A protein and the small-molecule ligand that binds it are described below.
Small molecule (SMILES): O=c1[nH]c(=O)c2[nH+]cn([C@@H]3O[C@H](COP(=O)(O)O)[C@@H](O)[C@H]3O)c2[nH]1

Sequence of chain 1.E:
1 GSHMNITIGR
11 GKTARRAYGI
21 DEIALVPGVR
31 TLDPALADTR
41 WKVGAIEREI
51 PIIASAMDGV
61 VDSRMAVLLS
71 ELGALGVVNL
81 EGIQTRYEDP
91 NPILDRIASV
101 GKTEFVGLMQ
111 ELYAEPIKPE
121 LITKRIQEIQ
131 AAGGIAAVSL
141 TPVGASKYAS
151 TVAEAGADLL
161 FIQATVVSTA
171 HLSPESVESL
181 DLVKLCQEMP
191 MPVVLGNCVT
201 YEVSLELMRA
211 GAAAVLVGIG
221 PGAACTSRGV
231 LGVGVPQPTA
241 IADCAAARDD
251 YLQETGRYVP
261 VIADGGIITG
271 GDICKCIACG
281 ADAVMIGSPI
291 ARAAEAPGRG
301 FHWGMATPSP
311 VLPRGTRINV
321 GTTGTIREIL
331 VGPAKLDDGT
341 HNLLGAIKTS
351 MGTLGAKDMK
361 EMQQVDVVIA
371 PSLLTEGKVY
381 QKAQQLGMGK

Binding-site contacts:
Ligand atom C1' contacts residue IMP1 of chain 1.Q at 0.1 Å.
Ligand atom N1 contacts residue ARG314 of chain 1.E at 3.0 Å (salt-bridge).
Ligand atom C2' contacts residue IMP1 of chain 1.Q at 0.1 Å.
Ligand atom O1P contacts residue GLY222 of chain 1.E at 3.1 Å.
Ligand atom O3' contacts residue IMP1 of chain 1.Q at 0.2 Å (h-bond).
Ligand atom N3 contacts residue CYS225 of chain 1.E at 2.8 Å (h-bond).
Ligand atom O6 contacts residue IMP1 of chain 1.Q at 0.3 Å (h-bond).
Ligand atom C4' contacts residue IMP1 of chain 1.Q at 0.2 Å.
Ligand atom P contacts residue IMP1 of chain 1.Q at 0.0 Å.
Ligand atom O6 contacts residue MET305 of chain 1.E at 3.1 Å (h-bond).
Ligand atom O3' contacts residue ASP264 of chain 1.E at 2.5 Å (salt-bridge).
Ligand atom C5' contacts residue IMP1 of chain 1.Q at 0.4 Å.
Ligand atom N3 contacts residue IMP1 of chain 1.Q at 0.6 Å (h-bond).
Ligand atom C2 contacts residue IMP1 of chain 1.Q at 0.7 Å.
Ligand atom C2 contacts residue CYS225 of chain 1.E at 2.4 Å (hydrophobic).
Ligand atom O1P contacts residue IMP1 of chain 1.Q at 0.1 Å (h-bond).
Ligand atom O3' contacts residue SER55 of chain 1.E at 2.9 Å (h-bond).
Ligand atom C6 contacts residue IMP1 of chain 1.Q at 0.3 Å.
Ligand atom C4 contacts residue IMP1 of chain 1.Q at 0.3 Å.
Ligand atom O2 contacts residue CYS225 of chain 1.E at 2.1 Å (h-bond).
Ligand atom C3' contacts residue IMP1 of chain 1.Q at 0.2 Å.
Ligand atom O3P contacts residue GLY287 of chain 1.E at 2.7 Å (h-bond).
Ligand atom O2' contacts residue IMP1 of chain 1.Q at 0.1 Å (h-bond).
Ligand atom N9 contacts residue IMP1 of chain 1.Q at 0.2 Å (h-bond).
Ligand atom O2P contacts residue IMP1 of chain 1.Q at 0.3 Å (h-bond).
Ligand atom O4' contacts residue IMP1 of chain 1.Q at 0.2 Å (h-bond).
Ligand atom O6 contacts residue ALA306 of chain 1.E at 2.5 Å (h-bond).
Ligand atom N1 contacts residue IMP1 of chain 1.Q at 0.6 Å (h-bond).
Ligand atom O5' contacts residue IMP1 of chain 1.Q at 0.0 Å (h-bond).
Ligand atom O2P contacts residue HIS302 of chain 1.E at 2.8 Å (h-bond).
Ligand atom C5 contacts residue IMP1 of chain 1.Q at 0.1 Å.
Ligand atom O2 contacts residue IMP1 of chain 1.Q at 1.4 Å.
Ligand atom O3P contacts residue IMP1 of chain 1.Q at 0.3 Å (h-bond).
Ligand atom C8 contacts residue IMP1 of chain 1.Q at 0.4 Å.
Ligand atom N7 contacts residue IMP1 of chain 1.Q at 0.3 Å (h-bond).
Ligand atom O2' contacts residue ASP264 of chain 1.E at 2.5 Å (salt-bridge).
Ligand atom O1P contacts residue ALA223 of chain 1.E at 2.7 Å (h-bond).
Ligand atom N7 contacts residue MET305 of chain 1.E at 3.1 Å (h-bond).
Ligand atom O2 contacts residue SER227 of chain 1.E at 2.4 Å (h-bond).
Ligand atom O1P contacts residue GLY266 of chain 1.E at 2.9 Å (h-bond).